Binding-site contacts:
Ligand atom C8 contacts residue ALA86 of chain 1.D at 4.0 Å (hydrophobic).
Ligand atom O7 contacts residue GLN89 of chain 1.D at 3.5 Å (h-bond).
Ligand atom C2 contacts residue GLN89 of chain 1.D at 4.3 Å.
Ligand atom C7 contacts residue GLN89 of chain 1.D at 3.4 Å.
Ligand atom N2 contacts residue ASN77 of chain 1.D at 2.8 Å (h-bond).
Ligand atom O5 contacts residue LEU84 of chain 1.D at 4.2 Å.
Ligand atom O3 contacts residue GLN89 of chain 1.D at 3.4 Å (h-bond).
Ligand atom O5 contacts residue ASN77 of chain 1.D at 2.3 Å (h-bond).
Ligand atom C7 contacts residue ALA86 of chain 1.D at 4.1 Å (hydrophobic).
Ligand atom C5 contacts residue ASN80 of chain 1.D at 3.8 Å.
Ligand atom C2 contacts residue ASN77 of chain 1.D at 2.4 Å.
Ligand atom O7 contacts residue ASN77 of chain 1.D at 3.3 Å (h-bond).
Ligand atom C8 contacts residue VAL87 of chain 1.D at 4.3 Å (hydrophobic).
Ligand atom C7 contacts residue VAL87 of chain 1.D at 3.9 Å (hydrophobic).
Ligand atom N2 contacts residue GLN89 of chain 1.D at 3.7 Å.
Ligand atom C8 contacts residue GLN89 of chain 1.D at 3.6 Å.
Ligand atom C6 contacts residue ASN80 of chain 1.D at 4.1 Å.
Ligand atom O7 contacts residue LEU85 of chain 1.D at 4.4 Å.
Ligand atom C1 contacts residue ASN80 of chain 1.D at 3.7 Å.
Ligand atom C4 contacts residue ASN77 of chain 1.D at 4.2 Å.
Ligand atom O6 contacts residue LEU84 of chain 1.D at 3.9 Å.
Ligand atom O7 contacts residue ALA86 of chain 1.D at 3.2 Å.
Ligand atom O5 contacts residue ASN80 of chain 1.D at 3.2 Å (h-bond).
Ligand atom C5 contacts residue ASN77 of chain 1.D at 3.7 Å.
Ligand atom C3 contacts residue GLN89 of chain 1.D at 4.5 Å.
Ligand atom C8 contacts residue ASN77 of chain 1.D at 4.4 Å.
Ligand atom O7 contacts residue VAL87 of chain 1.D at 2.8 Å (h-bond).
Ligand atom C3 contacts residue ASN77 of chain 1.D at 3.7 Å.
Ligand atom C1 contacts residue ASN77 of chain 1.D at 1.4 Å.
Ligand atom C7 contacts residue ASN77 of chain 1.D at 3.2 Å.

Sequence of chain 1.D:
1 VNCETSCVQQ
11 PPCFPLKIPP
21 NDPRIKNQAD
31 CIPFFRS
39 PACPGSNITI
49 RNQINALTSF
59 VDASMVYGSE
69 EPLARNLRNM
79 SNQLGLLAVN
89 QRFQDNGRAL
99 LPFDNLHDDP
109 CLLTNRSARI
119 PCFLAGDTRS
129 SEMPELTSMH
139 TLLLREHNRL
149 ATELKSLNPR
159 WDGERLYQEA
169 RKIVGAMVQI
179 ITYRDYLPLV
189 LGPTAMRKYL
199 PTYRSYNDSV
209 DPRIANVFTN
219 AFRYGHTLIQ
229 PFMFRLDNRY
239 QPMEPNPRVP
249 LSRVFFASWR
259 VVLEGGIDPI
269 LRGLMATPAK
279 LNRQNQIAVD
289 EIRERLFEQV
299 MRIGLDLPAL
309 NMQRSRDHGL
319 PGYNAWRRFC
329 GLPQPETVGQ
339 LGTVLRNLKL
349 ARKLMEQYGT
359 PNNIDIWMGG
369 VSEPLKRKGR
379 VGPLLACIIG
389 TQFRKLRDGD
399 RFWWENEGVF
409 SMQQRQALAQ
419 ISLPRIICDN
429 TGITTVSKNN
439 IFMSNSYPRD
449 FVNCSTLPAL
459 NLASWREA

A protein and the small-molecule ligand that binds it are described below.
Small molecule (SMILES): CC(=O)N[C@@H]1[C@@H](O)[C@H](O)[C@@H](CO)O[C@H]1O